Sequence of chain 2.A:
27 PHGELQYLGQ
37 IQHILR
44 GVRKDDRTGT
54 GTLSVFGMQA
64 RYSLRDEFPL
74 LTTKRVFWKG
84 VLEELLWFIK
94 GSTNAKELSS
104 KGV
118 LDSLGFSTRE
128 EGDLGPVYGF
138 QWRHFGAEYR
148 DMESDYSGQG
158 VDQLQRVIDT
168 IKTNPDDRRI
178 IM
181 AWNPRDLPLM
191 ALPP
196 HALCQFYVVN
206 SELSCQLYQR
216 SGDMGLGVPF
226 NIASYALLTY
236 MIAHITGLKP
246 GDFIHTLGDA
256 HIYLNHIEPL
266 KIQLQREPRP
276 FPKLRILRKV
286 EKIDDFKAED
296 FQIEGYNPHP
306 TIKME

Binding-site contacts:
Ligand atom C06 contacts residue TRP182 of chain 1.A at 3.3 Å (hydrophobic).
Ligand atom C07 contacts residue TIY1 of chain 2.C at 1.8 Å.
Ligand atom O14 contacts residue CME180 of chain 1.A at 3.8 Å.
Ligand atom C02 contacts residue LEU192 of chain 2.A at 3.4 Å (hydrophobic).
Ligand atom C03 contacts residue TIY1 of chain 2.C at 0.5 Å.
Ligand atom C09 contacts residue PHE142 of chain 1.A at 3.8 Å (hydrophobic).
Ligand atom O14 contacts residue TIY1 of chain 2.C at 0.7 Å.
Ligand atom C02 contacts residue TIY1 of chain 2.C at 0.8 Å.
Ligand atom C07 contacts residue PHE142 of chain 1.A at 3.6 Å (hydrophobic).
Ligand atom C09 contacts residue LEU192 of chain 1.A at 3.8 Å (hydrophobic).
Ligand atom O11 contacts residue PRO193 of chain 1.A at 3.3 Å.
Ligand atom O10 contacts residue TIY1 of chain 2.C at 0.9 Å (h-bond).
Ligand atom C12 contacts residue CME180 of chain 1.A at 3.4 Å.
Ligand atom O14 contacts residue LEU192 of chain 2.A at 3.8 Å.
Ligand atom O11 contacts residue TIY1 of chain 2.C at 1.7 Å (h-bond).
Ligand atom C06 contacts residue PRO193 of chain 1.A at 3.2 Å (hydrophobic).
Ligand atom C15 contacts residue LEU192 of chain 2.A at 3.1 Å (hydrophobic).
Ligand atom C05 contacts residue TRP182 of chain 1.A at 3.5 Å (hydrophobic).
Ligand atom C12 contacts residue LEU192 of chain 2.A at 3.8 Å (hydrophobic).
Ligand atom C08 contacts residue PHE142 of chain 1.A at 3.5 Å (hydrophobic).
Ligand atom C09 contacts residue TIY1 of chain 2.C at 0.8 Å.
Ligand atom C12 contacts residue TIY1 of chain 2.C at 0.8 Å.
Ligand atom C06 contacts residue TIY1 of chain 2.C at 0.7 Å.
Ligand atom C08 contacts residue PRO193 of chain 1.A at 3.7 Å (hydrophobic).
Ligand atom C13 contacts residue LEU192 of chain 2.A at 3.3 Å (hydrophobic).
Ligand atom O16 contacts residue LEU192 of chain 2.A at 2.6 Å.
Ligand atom O16 contacts residue TIY1 of chain 2.C at 1.5 Å.
Ligand atom C08 contacts residue TIY1 of chain 2.C at 1.4 Å.
Ligand atom C15 contacts residue TIY1 of chain 2.C at 1.2 Å.
Ligand atom O14 contacts residue TRP182 of chain 2.A at 3.7 Å.
Ligand atom C05 contacts residue CME180 of chain 2.A at 3.4 Å.
Ligand atom O14 contacts residue PRO193 of chain 2.A at 2.8 Å (h-bond).
Ligand atom C13 contacts residue TIY1 of chain 2.C at 1.2 Å.
Ligand atom O01 contacts residue TIY1 of chain 2.C at 0.9 Å (h-bond).
Ligand atom C07 contacts residue PRO193 of chain 1.A at 3.5 Å (hydrophobic).
Ligand atom C04 contacts residue TIY1 of chain 2.C at 0.8 Å.
Ligand atom C05 contacts residue TIY1 of chain 2.C at 1.0 Å.
Ligand atom C07 contacts residue TRP182 of chain 1.A at 3.6 Å (hydrophobic).
Ligand atom O16 contacts residue PRO193 of chain 2.A at 2.8 Å.
Ligand atom C03 contacts residue LEU192 of chain 2.A at 3.6 Å (hydrophobic).

Sequence of chain 1.A:
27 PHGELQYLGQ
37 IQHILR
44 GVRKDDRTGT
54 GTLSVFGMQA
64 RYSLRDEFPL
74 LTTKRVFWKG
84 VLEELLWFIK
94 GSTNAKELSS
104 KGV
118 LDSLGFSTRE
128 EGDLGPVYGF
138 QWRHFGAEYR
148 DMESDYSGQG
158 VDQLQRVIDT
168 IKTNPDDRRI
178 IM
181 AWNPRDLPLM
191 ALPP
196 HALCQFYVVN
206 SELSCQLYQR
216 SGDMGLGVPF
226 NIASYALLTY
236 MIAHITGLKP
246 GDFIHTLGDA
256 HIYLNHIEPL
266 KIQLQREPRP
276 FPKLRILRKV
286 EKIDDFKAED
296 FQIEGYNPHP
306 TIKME

The small molecule below binds the protein below.
Small molecule (SMILES): O=c1c(O)cccc2cc(O)c(O)c(O)c12